Sequence of chain 3.A:
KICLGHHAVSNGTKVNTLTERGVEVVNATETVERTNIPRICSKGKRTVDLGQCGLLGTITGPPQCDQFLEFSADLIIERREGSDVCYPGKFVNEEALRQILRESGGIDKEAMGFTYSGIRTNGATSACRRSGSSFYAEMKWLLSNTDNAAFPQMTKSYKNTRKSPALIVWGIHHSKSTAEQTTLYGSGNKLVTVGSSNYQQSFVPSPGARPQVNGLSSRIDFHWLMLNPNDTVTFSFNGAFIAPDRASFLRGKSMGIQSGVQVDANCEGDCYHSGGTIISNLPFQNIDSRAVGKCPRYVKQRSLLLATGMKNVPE

Binding-site contacts:
Ligand atom C8 contacts residue ASN235 of chain 3.A at 4.4 Å.
Ligand atom O7 contacts residue ASN235 of chain 3.A at 3.2 Å (h-bond).
Ligand atom C1 contacts residue ASN235 of chain 3.A at 1.5 Å.
Ligand atom N2 contacts residue ASN235 of chain 3.A at 3.0 Å (h-bond).
Ligand atom C3 contacts residue ASN235 of chain 3.A at 3.9 Å.
Ligand atom C7 contacts residue ASN235 of chain 3.A at 3.3 Å.
Ligand atom O5 contacts residue ASN235 of chain 3.A at 2.4 Å (h-bond).
Ligand atom C4 contacts residue ASN235 of chain 3.A at 4.3 Å.
Ligand atom C2 contacts residue ASN235 of chain 3.A at 2.5 Å.
Ligand atom C5 contacts residue ASN235 of chain 3.A at 3.8 Å.

This protein binds this small molecule.
Small molecule (SMILES): CC(=O)N[C@@H]1[C@@H](O)[C@H](O)[C@@H](CO)O[C@H]1O